Sequence of chain 1.M:
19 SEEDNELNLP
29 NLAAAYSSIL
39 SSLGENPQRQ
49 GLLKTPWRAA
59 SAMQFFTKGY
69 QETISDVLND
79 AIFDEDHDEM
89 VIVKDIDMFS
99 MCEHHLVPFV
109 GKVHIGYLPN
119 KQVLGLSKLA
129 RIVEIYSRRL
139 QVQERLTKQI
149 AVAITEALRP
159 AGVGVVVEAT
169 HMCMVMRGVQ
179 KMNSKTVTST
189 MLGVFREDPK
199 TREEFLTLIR

Binding-site contacts:
Ligand atom O10 contacts residue ARG175 of chain 1.L at 2.9 Å (salt-bridge).
Ligand atom N contacts residue LEU122 of chain 1.M at 3.1 Å (h-bond).
Ligand atom C10 contacts residue VAL140 of chain 1.L at 3.7 Å (hydrophobic).
Ligand atom O7 contacts residue LYS126 of chain 1.M at 3.5 Å (salt-bridge).
Ligand atom O3 contacts residue LYS126 of chain 1.M at 2.9 Å (salt-bridge).
Ligand atom O8 contacts residue LYS126 of chain 1.M at 3.0 Å (salt-bridge).
Ligand atom C3 contacts residue CYS100 of chain 1.L at 3.5 Å (hydrophobic).
Ligand atom P2 contacts residue SER125 of chain 1.M at 3.5 Å.
Ligand atom O13 contacts residue GLN141 of chain 1.L at 2.8 Å (h-bond).
Ligand atom O13 contacts residue VAL140 of chain 1.L at 3.2 Å.
Ligand atom O5 contacts residue HIS103 of chain 1.L at 2.7 Å (h-bond).
Ligand atom O1 contacts residue LYS126 of chain 1.M at 3.7 Å.
Ligand atom O13 contacts residue LEU124 of chain 1.M at 3.6 Å.
Ligand atom O9 contacts residue SER125 of chain 1.M at 3.5 Å (h-bond).
Ligand atom O10 contacts residue ARG129 of chain 1.M at 2.9 Å (salt-bridge).
Ligand atom C4 contacts residue CYS100 of chain 1.L at 3.6 Å (hydrophobic).
Ligand atom N contacts residue GLU142 of chain 1.L at 3.2 Å (salt-bridge).
Ligand atom O13 contacts residue HIS169 of chain 1.L at 3.4 Å.
Ligand atom C8 contacts residue SER125 of chain 1.M at 3.5 Å.
Ligand atom P2 contacts residue ARG129 of chain 1.M at 3.6 Å.
Ligand atom C10 contacts residue LEU124 of chain 1.M at 3.5 Å (hydrophobic).
Ligand atom N3 contacts residue LEU124 of chain 1.M at 3.5 Å.
Ligand atom N contacts residue VAL121 of chain 1.M at 3.5 Å.
Ligand atom O8 contacts residue SER125 of chain 1.M at 2.6 Å (h-bond).
Ligand atom P2 contacts residue ARG175 of chain 1.L at 3.7 Å.
Ligand atom N1 contacts residue LEU124 of chain 1.M at 3.2 Å (h-bond).
Ligand atom C4 contacts residue HIS102 of chain 1.L at 3.7 Å.
Ligand atom O8 contacts residue ARG129 of chain 1.M at 2.9 Å (salt-bridge).
Ligand atom N1 contacts residue GLY123 of chain 1.M at 3.5 Å.
Ligand atom O11 contacts residue SER125 of chain 1.M at 2.8 Å (h-bond).
Ligand atom O2 contacts residue ARG56 of chain 1.S at 3.5 Å (salt-bridge).
Ligand atom C contacts residue LEU124 of chain 1.M at 3.4 Å (hydrophobic).
Ligand atom O3 contacts residue ASN77 of chain 1.M at 3.0 Å (h-bond).
Ligand atom O contacts residue PHE81 of chain 1.M at 3.4 Å.
Ligand atom O12 contacts residue SER125 of chain 1.M at 3.1 Å (h-bond).
Ligand atom O11 contacts residue LYS126 of chain 1.M at 3.2 Å.
Ligand atom O4 contacts residue ARG56 of chain 1.S at 3.5 Å.
Ligand atom O9 contacts residue ARG175 of chain 1.L at 3.0 Å (salt-bridge).
Ligand atom N3 contacts residue GLU142 of chain 1.L at 3.0 Å (salt-bridge).
Ligand atom O5 contacts residue ARG175 of chain 1.L at 3.4 Å (salt-bridge).

Sequence of chain 1.S:
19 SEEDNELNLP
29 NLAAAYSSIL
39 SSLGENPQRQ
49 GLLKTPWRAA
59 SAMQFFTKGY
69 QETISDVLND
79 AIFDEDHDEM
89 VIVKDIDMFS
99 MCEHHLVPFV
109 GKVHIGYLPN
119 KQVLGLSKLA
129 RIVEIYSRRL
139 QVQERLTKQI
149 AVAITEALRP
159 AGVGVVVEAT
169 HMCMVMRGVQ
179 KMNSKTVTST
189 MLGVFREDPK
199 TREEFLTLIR

A protein and the small-molecule ligand that binds it are described below.
Small molecule (SMILES): Nc1nc2c(ccn2[C@@H]2O[C@H](COP(=O)(O)OP(=O)(O)OP(=O)(O)O)[C@@H](O)[C@H]2O)c(=O)[nH]1

Sequence of chain 1.L:
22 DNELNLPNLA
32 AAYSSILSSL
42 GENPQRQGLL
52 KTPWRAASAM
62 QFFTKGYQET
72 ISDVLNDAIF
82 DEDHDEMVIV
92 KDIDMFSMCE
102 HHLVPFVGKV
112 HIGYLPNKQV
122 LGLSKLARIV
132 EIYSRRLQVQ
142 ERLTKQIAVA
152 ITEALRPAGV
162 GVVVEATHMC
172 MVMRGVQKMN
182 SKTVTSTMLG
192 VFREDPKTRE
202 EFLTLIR